The protein below binds the small molecule below.
Small molecule (SMILES): CC(C)[C@H](NC(=O)[C@@H](N)[C@@H](C)O)C(=O)N[C@@H](C)C(=O)N[C@@H](C)C(=O)N[C@@H](CO)C(=O)NCC(=O)N[C@@H](CC1=NC=NC1)C(=O)N[C@@H](CO)C(=O)N[C@@H](Cc1ccc(O)cc1)C(=O)O

Binding-site contacts:
Ligand atom CB contacts residue TYR100 of chain 1.A at 3.4 Å (hydrophobic).
Ligand atom CG1 contacts residue TYR8 of chain 1.A at 3.5 Å (hydrophobic).
Ligand atom N contacts residue TYR100 of chain 1.A at 3.0 Å (h-bond).
Ligand atom CZ contacts residue SER117 of chain 1.A at 3.4 Å.
Ligand atom CB contacts residue GLU153 of chain 1.A at 3.4 Å.
Ligand atom CE2 contacts residue SER117 of chain 1.A at 3.4 Å.
Ligand atom CA contacts residue TYR8 of chain 1.A at 3.2 Å (hydrophobic).
Ligand atom O contacts residue TRP148 of chain 1.A at 3.2 Å (h-bond).
Ligand atom OG contacts residue ASN81 of chain 1.A at 3.4 Å (h-bond).
Ligand atom OG1 contacts residue ARG63 of chain 1.A at 2.9 Å (salt-bridge).
Ligand atom N contacts residue TYR172 of chain 1.A at 2.7 Å (h-bond).
Ligand atom OG1 contacts residue GLU64 of chain 1.A at 2.7 Å (salt-bridge).
Ligand atom OG contacts residue ASN71 of chain 1.A at 2.6 Å (h-bond).
Ligand atom OH contacts residue SER117 of chain 1.A at 2.6 Å (h-bond).
Ligand atom N contacts residue GLU64 of chain 1.A at 3.0 Å (salt-bridge).
Ligand atom N contacts residue GLU153 of chain 1.A at 2.7 Å (salt-bridge).
Ligand atom N contacts residue TYR8 of chain 1.A at 3.0 Å (h-bond).
Ligand atom O contacts residue TYR8 of chain 1.A at 3.3 Å.
Ligand atom CG1 contacts residue TYR10 of chain 1.A at 3.4 Å (hydrophobic).
Ligand atom O contacts residue TYR85 of chain 1.A at 3.4 Å (h-bond).
Ligand atom CA contacts residue TYR172 of chain 1.A at 3.4 Å (hydrophobic).
Ligand atom CB contacts residue ASN71 of chain 1.A at 3.3 Å.
Ligand atom CA contacts residue TYR100 of chain 1.A at 3.4 Å (hydrophobic).
Ligand atom OH contacts residue ARG98 of chain 1.A at 3.4 Å.
Ligand atom OXT contacts residue THR144 of chain 1.A at 3.0 Å (h-bond).
Ligand atom CG2 contacts residue GLU64 of chain 1.A at 3.3 Å.
Ligand atom OG contacts residue GLU77 of chain 1.A at 3.2 Å (salt-bridge).
Ligand atom CB contacts residue SER78 of chain 1.A at 3.4 Å.
Ligand atom CA contacts residue SER78 of chain 1.A at 3.4 Å.
Ligand atom CD1 contacts residue SER78 of chain 1.A at 3.2 Å.
Ligand atom N contacts residue SER78 of chain 1.A at 2.8 Å (h-bond).
Ligand atom OG contacts residue ILE67 of chain 1.A at 3.0 Å (h-bond).
Ligand atom CA contacts residue GLU153 of chain 1.A at 3.5 Å.
Ligand atom C contacts residue TYR8 of chain 1.A at 3.3 Å (hydrophobic).
Ligand atom O contacts residue ARG63 of chain 1.A at 3.0 Å (salt-bridge).
Ligand atom OXT contacts residue TYR85 of chain 1.A at 2.7 Å (h-bond).
Ligand atom CA contacts residue GLU64 of chain 1.A at 3.4 Å.
Ligand atom O contacts residue ILE67 of chain 1.A at 3.5 Å.
Ligand atom O contacts residue ASN81 of chain 1.A at 2.8 Å (h-bond).
Ligand atom O contacts residue TYR160 of chain 1.A at 2.6 Å (h-bond).

Sequence of chain 1.A:
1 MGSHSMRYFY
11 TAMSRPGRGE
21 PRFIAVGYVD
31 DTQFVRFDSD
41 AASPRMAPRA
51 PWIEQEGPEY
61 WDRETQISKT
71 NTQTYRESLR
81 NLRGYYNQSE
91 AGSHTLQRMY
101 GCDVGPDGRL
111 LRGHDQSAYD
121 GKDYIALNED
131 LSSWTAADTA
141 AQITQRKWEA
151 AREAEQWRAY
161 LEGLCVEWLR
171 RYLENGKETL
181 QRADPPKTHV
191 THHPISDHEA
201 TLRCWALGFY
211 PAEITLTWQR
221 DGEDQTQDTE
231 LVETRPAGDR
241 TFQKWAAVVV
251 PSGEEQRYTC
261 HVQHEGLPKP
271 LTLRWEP